A small-molecule ligand and the protein it binds are described below.
Small molecule (SMILES): CN[C@@H](C)Cc1cc(C#N)cc(OCc2ccc3c(C)cc(N)nc3c2)c1

Binding-site contacts:
Ligand atom C24 contacts residue TYR410 of chain 1.B at 3.5 Å (hydrophobic).
Ligand atom N28 contacts residue TYR410 of chain 1.B at 3.2 Å.
Ligand atom N02 contacts residue TYR292 of chain 1.B at 3.5 Å.
Ligand atom C05 contacts residue HEM1 of chain 1.G at 3.9 Å.
Ligand atom C02 contacts residue GLU296 of chain 1.B at 3.6 Å.
Ligand atom C23 contacts residue TYR410 of chain 1.B at 3.5 Å (hydrophobic).
Ligand atom C11 contacts residue HEM1 of chain 1.G at 3.2 Å.
Ligand atom C27 contacts residue ASN273 of chain 1.B at 3.5 Å.
Ligand atom C24 contacts residue HEM1 of chain 1.G at 3.9 Å.
Ligand atom N02 contacts residue PRO269 of chain 1.B at 3.6 Å.
Ligand atom N01 contacts residue GLU296 of chain 1.B at 2.7 Å (salt-bridge).
Ligand atom C04 contacts residue HEM1 of chain 1.G at 3.8 Å.
Ligand atom C10 contacts residue GLU296 of chain 1.B at 3.6 Å.
Ligand atom C06 contacts residue PHE288 of chain 1.B at 3.8 Å (hydrophobic).
Ligand atom N34 contacts residue H4B1 of chain 1.H at 3.6 Å.
Ligand atom C03 contacts residue HEM1 of chain 1.G at 3.5 Å.
Ligand atom N02 contacts residue TRP291 of chain 1.B at 2.5 Å (h-bond).
Ligand atom C31 contacts residue TRP382 of chain 1.B at 3.5 Å (hydrophobic).
Ligand atom C12 contacts residue HEM1 of chain 1.G at 3.4 Å.
Ligand atom C02 contacts residue HEM1 of chain 1.G at 3.7 Å.
Ligand atom C07 contacts residue HEM1 of chain 1.G at 3.6 Å.
Ligand atom C21 contacts residue HEM1 of chain 1.G at 3.7 Å.
Ligand atom C11 contacts residue GLY290 of chain 1.B at 3.7 Å.
Ligand atom N02 contacts residue HEM1 of chain 1.G at 3.8 Å.
Ligand atom C08 contacts residue VAL271 of chain 1.B at 3.7 Å (hydrophobic).
Ligand atom C27 contacts residue TYR410 of chain 1.B at 3.2 Å (hydrophobic).
Ligand atom C26 contacts residue HEM1 of chain 1.G at 3.5 Å.
Ligand atom C07 contacts residue VAL271 of chain 1.B at 3.2 Å (hydrophobic).
Ligand atom C25 contacts residue HEM1 of chain 1.G at 3.6 Å.
Ligand atom C06 contacts residue VAL271 of chain 1.B at 3.5 Å (hydrophobic).
Ligand atom C09 contacts residue HEM1 of chain 1.G at 3.4 Å.
Ligand atom C06 contacts residue HEM1 of chain 1.G at 3.6 Å.
Ligand atom C02 contacts residue TRP291 of chain 1.B at 3.6 Å (hydrophobic).
Ligand atom N28 contacts residue ASN273 of chain 1.B at 3.1 Å (h-bond).
Ligand atom N28 contacts residue MET274 of chain 1.B at 3.7 Å.
Ligand atom C09 contacts residue GLU296 of chain 1.B at 3.5 Å.
Ligand atom N02 contacts residue GLU296 of chain 1.B at 2.8 Å (salt-bridge).
Ligand atom O13 contacts residue HEM1 of chain 1.G at 3.7 Å.
Ligand atom C08 contacts residue HEM1 of chain 1.G at 3.7 Å.
Ligand atom O13 contacts residue VAL271 of chain 1.B at 3.6 Å.

Sequence of chain 1.B:
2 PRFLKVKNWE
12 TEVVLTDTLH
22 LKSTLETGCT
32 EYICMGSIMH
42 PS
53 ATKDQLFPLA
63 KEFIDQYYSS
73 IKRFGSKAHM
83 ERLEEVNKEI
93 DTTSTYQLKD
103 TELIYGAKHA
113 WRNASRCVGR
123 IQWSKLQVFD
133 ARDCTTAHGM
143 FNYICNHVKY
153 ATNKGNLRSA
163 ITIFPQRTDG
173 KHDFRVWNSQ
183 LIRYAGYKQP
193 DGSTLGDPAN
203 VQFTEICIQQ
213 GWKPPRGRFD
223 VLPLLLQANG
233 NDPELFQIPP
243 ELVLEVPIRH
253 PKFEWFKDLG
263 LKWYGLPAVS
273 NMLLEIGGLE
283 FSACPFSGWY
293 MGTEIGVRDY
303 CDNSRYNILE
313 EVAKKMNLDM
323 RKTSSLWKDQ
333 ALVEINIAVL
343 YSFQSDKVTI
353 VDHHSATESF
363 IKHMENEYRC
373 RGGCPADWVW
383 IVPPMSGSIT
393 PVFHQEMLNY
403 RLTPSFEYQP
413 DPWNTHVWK